Binding-site contacts:
Ligand atom C5 contacts residue ASN289 of chain 2.A at 3.6 Å.
Ligand atom C2 contacts residue ASN289 of chain 2.A at 2.3 Å.
Ligand atom C1 contacts residue ASN289 of chain 2.A at 1.4 Å.
Ligand atom C7 contacts residue ASN289 of chain 2.A at 3.5 Å.
Ligand atom C8 contacts residue ASN278 of chain 2.A at 3.6 Å.
Ligand atom O5 contacts residue ASN289 of chain 2.A at 2.3 Å (h-bond).
Ligand atom N2 contacts residue ASN289 of chain 2.A at 2.8 Å (h-bond).
Ligand atom C4 contacts residue ASN289 of chain 2.A at 4.1 Å.
Ligand atom C3 contacts residue ASN289 of chain 2.A at 3.7 Å.
Ligand atom O7 contacts residue ASN289 of chain 2.A at 3.8 Å.

This small molecule binds to this protein.
Small molecule (SMILES): CC(=O)N[C@@H]1[C@@H](O)[C@H](O)[C@@H](CO)O[C@H]1O

Sequence of chain 2.A:
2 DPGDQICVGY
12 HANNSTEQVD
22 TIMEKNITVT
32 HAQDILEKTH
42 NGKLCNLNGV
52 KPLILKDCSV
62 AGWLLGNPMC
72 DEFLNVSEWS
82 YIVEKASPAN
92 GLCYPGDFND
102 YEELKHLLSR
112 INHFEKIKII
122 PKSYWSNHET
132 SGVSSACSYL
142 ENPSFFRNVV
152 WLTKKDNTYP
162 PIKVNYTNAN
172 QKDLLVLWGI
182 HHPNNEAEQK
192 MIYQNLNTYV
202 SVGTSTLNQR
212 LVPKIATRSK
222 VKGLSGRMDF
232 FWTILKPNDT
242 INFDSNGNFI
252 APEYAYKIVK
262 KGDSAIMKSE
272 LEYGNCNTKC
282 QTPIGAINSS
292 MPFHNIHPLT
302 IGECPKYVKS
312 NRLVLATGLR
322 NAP